Binding-site contacts:
Ligand atom C1 contacts residue ASN644 of chain 1.A at 1.4 Å.
Ligand atom C4 contacts residue ASN644 of chain 1.A at 4.2 Å.
Ligand atom N2 contacts residue ASN644 of chain 1.A at 2.9 Å (h-bond).
Ligand atom C2 contacts residue ASN644 of chain 1.A at 2.5 Å.
Ligand atom O5 contacts residue ASN644 of chain 1.A at 2.4 Å (h-bond).
Ligand atom C1 contacts residue THR646 of chain 1.A at 4.0 Å.
Ligand atom C3 contacts residue ASN644 of chain 1.A at 3.8 Å.
Ligand atom O5 contacts residue THR646 of chain 1.A at 3.5 Å.
Ligand atom C5 contacts residue ASN644 of chain 1.A at 3.7 Å.
Ligand atom C5 contacts residue THR646 of chain 1.A at 3.8 Å.
Ligand atom C7 contacts residue ASN644 of chain 1.A at 4.0 Å.
Ligand atom C6 contacts residue THR646 of chain 1.A at 3.9 Å.

Sequence of chain 1.A:
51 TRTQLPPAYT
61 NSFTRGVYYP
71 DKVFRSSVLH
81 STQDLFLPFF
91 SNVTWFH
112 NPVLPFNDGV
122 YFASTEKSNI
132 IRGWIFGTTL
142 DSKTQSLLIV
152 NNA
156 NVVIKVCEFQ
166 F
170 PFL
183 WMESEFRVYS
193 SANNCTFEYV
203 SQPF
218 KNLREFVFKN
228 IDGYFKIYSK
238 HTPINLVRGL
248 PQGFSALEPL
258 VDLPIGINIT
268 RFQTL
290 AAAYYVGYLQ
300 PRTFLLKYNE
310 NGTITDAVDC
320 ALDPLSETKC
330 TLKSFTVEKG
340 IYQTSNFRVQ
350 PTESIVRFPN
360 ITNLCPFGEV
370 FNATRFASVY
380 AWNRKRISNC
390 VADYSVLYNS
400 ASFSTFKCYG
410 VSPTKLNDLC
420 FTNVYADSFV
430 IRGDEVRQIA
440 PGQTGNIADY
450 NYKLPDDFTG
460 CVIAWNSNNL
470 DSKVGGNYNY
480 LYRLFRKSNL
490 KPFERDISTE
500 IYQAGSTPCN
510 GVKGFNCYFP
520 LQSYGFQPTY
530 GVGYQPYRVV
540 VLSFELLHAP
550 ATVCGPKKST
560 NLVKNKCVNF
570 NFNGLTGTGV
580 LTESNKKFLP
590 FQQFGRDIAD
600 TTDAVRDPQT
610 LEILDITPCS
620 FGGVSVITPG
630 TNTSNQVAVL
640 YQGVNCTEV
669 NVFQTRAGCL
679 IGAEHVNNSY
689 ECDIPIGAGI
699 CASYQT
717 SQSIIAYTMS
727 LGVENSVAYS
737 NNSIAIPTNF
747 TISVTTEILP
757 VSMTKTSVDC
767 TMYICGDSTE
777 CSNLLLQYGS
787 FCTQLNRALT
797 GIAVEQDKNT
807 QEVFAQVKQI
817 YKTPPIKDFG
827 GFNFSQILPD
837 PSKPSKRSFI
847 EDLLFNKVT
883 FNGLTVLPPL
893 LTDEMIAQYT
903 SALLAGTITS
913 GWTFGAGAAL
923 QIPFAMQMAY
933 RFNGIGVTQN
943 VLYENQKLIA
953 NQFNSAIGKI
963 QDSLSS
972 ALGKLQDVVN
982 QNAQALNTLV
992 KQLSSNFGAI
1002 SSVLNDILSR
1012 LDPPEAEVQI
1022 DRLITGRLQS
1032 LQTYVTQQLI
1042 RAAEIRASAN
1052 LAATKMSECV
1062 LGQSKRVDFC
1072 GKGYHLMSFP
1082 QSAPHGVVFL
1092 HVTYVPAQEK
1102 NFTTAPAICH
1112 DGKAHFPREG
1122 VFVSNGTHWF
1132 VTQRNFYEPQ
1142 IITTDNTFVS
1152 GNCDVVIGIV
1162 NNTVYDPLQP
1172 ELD

This small molecule binds to this protein.
Small molecule (SMILES): CC(=O)N[C@@H]1[C@@H](O)[C@H](O)[C@@H](CO)O[C@H]1O